The small molecule below binds the protein below.
Small molecule (SMILES): Nc1cc[n+]([C@@H]2O[C@H](COP(=O)(O)O)[C@@H](O)[C@H]2O)c(=O)[nH]1

Binding-site contacts:
Ligand atom OP3 contacts residue ASN31 of chain 3.B at 3.1 Å (h-bond).
Ligand atom N4 contacts residue SER161 of chain 3.B at 2.8 Å (h-bond).
Ligand atom C5 contacts residue TYR156 of chain 3.B at 3.5 Å (hydrophobic).
Ligand atom OP2 contacts residue TYR156 of chain 3.B at 2.6 Å (h-bond).
Ligand atom O2 contacts residue ASP154 of chain 3.B at 2.8 Å (salt-bridge).
Ligand atom OP1 contacts residue ASN31 of chain 3.B at 3.3 Å (h-bond).
Ligand atom C2 contacts residue GLY152 of chain 3.B at 3.8 Å.
Ligand atom O4' contacts residue GLY152 of chain 3.B at 3.8 Å.
Ligand atom C2 contacts residue PHE155 of chain 3.B at 3.7 Å (hydrophobic).
Ligand atom C6 contacts residue TYR156 of chain 3.B at 3.8 Å (hydrophobic).
Ligand atom C6 contacts residue GLY10 of chain 3.B at 3.8 Å.
Ligand atom C5 contacts residue TYR162 of chain 3.B at 3.7 Å (hydrophobic).
Ligand atom O4' contacts residue ASN9 of chain 3.B at 3.1 Å (h-bond).
Ligand atom C4 contacts residue GLY10 of chain 3.B at 3.8 Å.
Ligand atom N3 contacts residue PHE155 of chain 3.B at 3.4 Å (h-bond).
Ligand atom C2 contacts residue ASP154 of chain 3.B at 3.4 Å.
Ligand atom C2' contacts residue THR131 of chain 3.B at 3.5 Å.
Ligand atom N4 contacts residue TYR156 of chain 3.B at 3.4 Å.
Ligand atom C3' contacts residue TYR156 of chain 3.B at 3.2 Å (hydrophobic).
Ligand atom C1' contacts residue GLY152 of chain 3.B at 3.7 Å.
Ligand atom C5 contacts residue GLY10 of chain 3.B at 3.8 Å.
Ligand atom O2 contacts residue ILE153 of chain 3.B at 3.4 Å.
Ligand atom N3 contacts residue TYR156 of chain 3.B at 3.2 Å (h-bond).
Ligand atom P contacts residue TYR156 of chain 3.B at 3.4 Å.
Ligand atom N3 contacts residue ASP154 of chain 3.B at 3.5 Å (salt-bridge).
Ligand atom N1 contacts residue GLY152 of chain 3.B at 3.7 Å.
Ligand atom O4' contacts residue GLY8 of chain 3.B at 3.2 Å.
Ligand atom O2' contacts residue GLY133 of chain 3.B at 3.1 Å (h-bond).
Ligand atom C5 contacts residue SER161 of chain 3.B at 3.5 Å.
Ligand atom P contacts residue ASN31 of chain 3.B at 3.6 Å.
Ligand atom C4 contacts residue TYR156 of chain 3.B at 3.6 Å (hydrophobic).
Ligand atom O2' contacts residue THR131 of chain 3.B at 2.9 Å (h-bond).
Ligand atom C5' contacts residue ASN9 of chain 3.B at 3.7 Å.
Ligand atom O3' contacts residue SER132 of chain 3.B at 3.1 Å (h-bond).
Ligand atom OP1 contacts residue TYR156 of chain 3.B at 3.3 Å (h-bond).
Ligand atom C4 contacts residue SER161 of chain 3.B at 3.5 Å.
Ligand atom O3' contacts residue TYR156 of chain 3.B at 3.6 Å.
Ligand atom OP2 contacts residue TYR162 of chain 3.B at 2.5 Å (h-bond).
Ligand atom O2 contacts residue PHE155 of chain 3.B at 3.1 Å (h-bond).
Ligand atom O3' contacts residue THR131 of chain 3.B at 3.4 Å.

Sequence of chain 3.B:
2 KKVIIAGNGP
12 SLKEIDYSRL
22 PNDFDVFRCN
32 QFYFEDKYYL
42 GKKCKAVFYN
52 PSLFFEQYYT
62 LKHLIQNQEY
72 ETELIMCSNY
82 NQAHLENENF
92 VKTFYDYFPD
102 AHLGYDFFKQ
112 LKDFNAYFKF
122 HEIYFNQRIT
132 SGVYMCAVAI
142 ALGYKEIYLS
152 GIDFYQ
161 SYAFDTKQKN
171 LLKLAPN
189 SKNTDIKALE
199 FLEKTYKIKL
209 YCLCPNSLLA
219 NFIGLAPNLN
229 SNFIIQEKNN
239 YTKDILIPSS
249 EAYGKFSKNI